This small molecule binds to this protein.
Small molecule (SMILES): CC(=O)N[C@@H]1[C@@H](O)[C@H](O)[C@@H](CO)O[C@H]1O

Binding-site contacts:
Ligand atom C1 contacts residue SER257 of chain 1.C at 4.1 Å.
Ligand atom N2 contacts residue ASN255 of chain 1.C at 2.8 Å (h-bond).
Ligand atom C3 contacts residue ASN255 of chain 1.C at 3.8 Å.
Ligand atom O7 contacts residue ASN255 of chain 1.C at 3.6 Å (h-bond).
Ligand atom C2 contacts residue SER257 of chain 1.C at 4.5 Å.
Ligand atom C5 contacts residue ASN255 of chain 1.C at 3.7 Å.
Ligand atom C8 contacts residue ASN255 of chain 1.C at 4.5 Å.
Ligand atom C2 contacts residue ASN255 of chain 1.C at 2.4 Å.
Ligand atom O5 contacts residue ASN255 of chain 1.C at 2.4 Å (h-bond).
Ligand atom C7 contacts residue ASN255 of chain 1.C at 3.4 Å.
Ligand atom C4 contacts residue ASN255 of chain 1.C at 4.2 Å.
Ligand atom N2 contacts residue SER257 of chain 1.C at 3.9 Å.
Ligand atom C1 contacts residue ASN255 of chain 1.C at 1.4 Å.

Sequence of chain 1.C:
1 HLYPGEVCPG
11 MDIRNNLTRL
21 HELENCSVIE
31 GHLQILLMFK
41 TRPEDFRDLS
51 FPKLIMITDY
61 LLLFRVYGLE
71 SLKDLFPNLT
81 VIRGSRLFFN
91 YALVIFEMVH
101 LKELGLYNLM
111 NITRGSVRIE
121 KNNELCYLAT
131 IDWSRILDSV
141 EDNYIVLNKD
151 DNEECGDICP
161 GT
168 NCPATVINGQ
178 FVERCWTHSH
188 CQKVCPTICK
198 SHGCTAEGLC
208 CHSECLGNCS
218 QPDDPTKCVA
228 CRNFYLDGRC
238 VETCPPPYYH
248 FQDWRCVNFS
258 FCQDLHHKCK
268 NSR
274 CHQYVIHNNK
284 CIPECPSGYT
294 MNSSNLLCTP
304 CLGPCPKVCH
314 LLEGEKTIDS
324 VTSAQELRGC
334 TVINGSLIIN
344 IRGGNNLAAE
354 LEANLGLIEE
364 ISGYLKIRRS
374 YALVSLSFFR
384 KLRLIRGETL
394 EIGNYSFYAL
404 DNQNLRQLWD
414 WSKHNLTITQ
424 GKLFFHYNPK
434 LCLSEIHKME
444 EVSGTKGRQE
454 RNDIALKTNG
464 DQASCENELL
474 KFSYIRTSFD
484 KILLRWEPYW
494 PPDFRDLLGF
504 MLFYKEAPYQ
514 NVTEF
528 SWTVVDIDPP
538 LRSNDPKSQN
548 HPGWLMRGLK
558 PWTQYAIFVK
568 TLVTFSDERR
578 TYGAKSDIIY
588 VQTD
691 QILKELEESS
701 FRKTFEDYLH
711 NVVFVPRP